A protein and the small-molecule ligand that binds it are described below.
Small molecule (SMILES): CC(=O)NCCc1c[nH]cn1

Binding-site contacts:
Ligand atom N contacts residue PRO173 of chain 1.A at 3.9 Å.
Ligand atom NE2 contacts residue ILE153 of chain 1.A at 4.0 Å.
Ligand atom CA contacts residue ARG236 of chain 1.A at 3.5 Å.
Ligand atom O contacts residue ALA189 of chain 1.A at 4.2 Å.
Ligand atom N contacts residue ARG236 of chain 1.A at 3.6 Å.
Ligand atom CD2 contacts residue PRO173 of chain 1.A at 4.1 Å (hydrophobic).
Ligand atom CT contacts residue TYR233 of chain 1.A at 3.0 Å (hydrophobic).
Ligand atom O contacts residue PRO173 of chain 1.A at 3.3 Å (h-bond).
Ligand atom CA contacts residue LYS237 of chain 1.A at 4.0 Å.
Ligand atom ND1 contacts residue ARG236 of chain 1.A at 4.3 Å.
Ligand atom CE1 contacts residue ASP174 of chain 1.A at 4.5 Å.
Ligand atom CT contacts residue ARG236 of chain 1.A at 4.0 Å.
Ligand atom C contacts residue TYR233 of chain 1.A at 3.8 Å (hydrophobic).
Ligand atom CE1 contacts residue ILE153 of chain 1.A at 3.3 Å (hydrophobic).
Ligand atom CB contacts residue ARG236 of chain 1.A at 4.2 Å.
Ligand atom CE1 contacts residue PRO173 of chain 1.A at 3.8 Å (hydrophobic).
Ligand atom O contacts residue LEU172 of chain 1.A at 4.2 Å.
Ligand atom O contacts residue ARG236 of chain 1.A at 3.2 Å.
Ligand atom NE2 contacts residue PRO173 of chain 1.A at 3.8 Å.
Ligand atom ND1 contacts residue ILE153 of chain 1.A at 4.4 Å.
Ligand atom C contacts residue ARG236 of chain 1.A at 3.5 Å.
Ligand atom C contacts residue ALA189 of chain 1.A at 4.0 Å (hydrophobic).
Ligand atom ND1 contacts residue PRO173 of chain 1.A at 4.1 Å.
Ligand atom C contacts residue PRO173 of chain 1.A at 3.9 Å (hydrophobic).
Ligand atom CG contacts residue PRO173 of chain 1.A at 4.3 Å (hydrophobic).
Ligand atom NE2 contacts residue ASP174 of chain 1.A at 3.4 Å (salt-bridge).
Ligand atom CT contacts residue ALA189 of chain 1.A at 3.9 Å (hydrophobic).
Ligand atom CD2 contacts residue ASP174 of chain 1.A at 3.4 Å.
Ligand atom O contacts residue TYR233 of chain 1.A at 3.2 Å.
Ligand atom CG contacts residue LYS237 of chain 1.A at 4.3 Å.
Ligand atom CB contacts residue LYS237 of chain 1.A at 3.3 Å.

Sequence of chain 1.A:
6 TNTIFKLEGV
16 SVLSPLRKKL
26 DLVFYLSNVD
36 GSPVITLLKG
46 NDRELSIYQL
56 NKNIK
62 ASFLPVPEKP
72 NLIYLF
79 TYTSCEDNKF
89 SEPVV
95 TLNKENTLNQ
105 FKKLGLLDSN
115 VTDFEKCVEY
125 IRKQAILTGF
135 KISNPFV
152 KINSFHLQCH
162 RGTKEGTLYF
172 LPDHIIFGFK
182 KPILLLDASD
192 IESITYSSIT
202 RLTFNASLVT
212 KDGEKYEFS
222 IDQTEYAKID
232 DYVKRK